This small molecule binds to this protein.
Small molecule (SMILES): CC(=O)N[C@@H]1[C@@H](O)[C@H](O)[C@@H](CO)O[C@H]1O

Binding-site contacts:
Ligand atom C8 contacts residue ASN658 of chain 1.B at 4.2 Å.
Ligand atom C5 contacts residue ASN657 of chain 1.B at 3.3 Å.
Ligand atom C1 contacts residue ASN657 of chain 1.B at 1.4 Å.
Ligand atom C3 contacts residue ASN657 of chain 1.B at 3.5 Å.
Ligand atom N2 contacts residue ASN657 of chain 1.B at 3.0 Å (h-bond).
Ligand atom O5 contacts residue ASN657 of chain 1.B at 2.5 Å (h-bond).
Ligand atom C7 contacts residue ASN657 of chain 1.B at 4.2 Å.
Ligand atom C4 contacts residue ASN657 of chain 1.B at 4.0 Å.
Ligand atom C2 contacts residue ASN657 of chain 1.B at 2.6 Å.

Sequence of chain 1.B:
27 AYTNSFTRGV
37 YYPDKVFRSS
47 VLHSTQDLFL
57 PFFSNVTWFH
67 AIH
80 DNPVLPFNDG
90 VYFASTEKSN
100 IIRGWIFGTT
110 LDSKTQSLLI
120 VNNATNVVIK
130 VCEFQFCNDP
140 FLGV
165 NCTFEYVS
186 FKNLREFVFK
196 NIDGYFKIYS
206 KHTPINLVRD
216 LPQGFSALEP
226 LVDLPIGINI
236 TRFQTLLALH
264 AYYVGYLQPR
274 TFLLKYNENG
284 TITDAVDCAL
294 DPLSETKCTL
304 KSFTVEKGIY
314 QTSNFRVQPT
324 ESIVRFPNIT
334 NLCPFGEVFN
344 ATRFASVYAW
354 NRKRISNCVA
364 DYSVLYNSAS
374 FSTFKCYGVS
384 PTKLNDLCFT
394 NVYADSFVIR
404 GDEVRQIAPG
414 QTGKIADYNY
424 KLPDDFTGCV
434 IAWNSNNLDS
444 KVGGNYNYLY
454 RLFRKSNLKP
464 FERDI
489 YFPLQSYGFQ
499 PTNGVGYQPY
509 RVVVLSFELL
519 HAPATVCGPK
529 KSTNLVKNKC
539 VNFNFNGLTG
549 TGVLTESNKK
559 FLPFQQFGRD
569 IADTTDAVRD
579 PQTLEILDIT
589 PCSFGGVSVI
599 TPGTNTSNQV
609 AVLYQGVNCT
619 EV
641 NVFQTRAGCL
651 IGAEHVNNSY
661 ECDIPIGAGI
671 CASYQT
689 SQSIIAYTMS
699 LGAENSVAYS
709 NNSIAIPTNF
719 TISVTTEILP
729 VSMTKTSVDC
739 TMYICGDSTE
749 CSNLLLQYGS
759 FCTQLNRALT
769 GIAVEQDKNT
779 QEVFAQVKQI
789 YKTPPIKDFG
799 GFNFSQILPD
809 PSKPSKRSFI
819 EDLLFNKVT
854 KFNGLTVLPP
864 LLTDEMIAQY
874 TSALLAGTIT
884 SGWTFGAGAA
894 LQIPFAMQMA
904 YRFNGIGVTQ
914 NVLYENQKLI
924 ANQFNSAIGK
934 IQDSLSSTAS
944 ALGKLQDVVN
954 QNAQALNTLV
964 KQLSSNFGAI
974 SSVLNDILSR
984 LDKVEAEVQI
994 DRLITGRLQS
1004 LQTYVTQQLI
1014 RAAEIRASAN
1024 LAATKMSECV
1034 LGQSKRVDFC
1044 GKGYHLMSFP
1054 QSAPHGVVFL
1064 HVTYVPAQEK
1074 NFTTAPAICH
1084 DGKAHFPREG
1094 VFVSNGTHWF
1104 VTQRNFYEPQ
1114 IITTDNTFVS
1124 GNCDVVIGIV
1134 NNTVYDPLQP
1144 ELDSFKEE